Binding-site contacts:
Ligand atom C7 contacts residue VAL41 of chain 1.C at 4.0 Å (hydrophobic).
Ligand atom C5 contacts residue ASN17 of chain 1.C at 3.6 Å.
Ligand atom C7 contacts residue ASP13 of chain 1.C at 4.0 Å.
Ligand atom C4 contacts residue ASN17 of chain 1.C at 4.3 Å.
Ligand atom C3 contacts residue PHE45 of chain 1.C at 3.8 Å (hydrophobic).
Ligand atom O7 contacts residue ASP13 of chain 1.C at 3.0 Å (salt-bridge).
Ligand atom O7 contacts residue ASN17 of chain 1.C at 3.5 Å (h-bond).
Ligand atom C7 contacts residue ASN17 of chain 1.C at 3.4 Å.
Ligand atom O7 contacts residue VAL41 of chain 1.C at 4.5 Å.
Ligand atom C8 contacts residue VAL41 of chain 1.C at 3.7 Å (hydrophobic).
Ligand atom O4 contacts residue PHE45 of chain 1.C at 4.3 Å.
Ligand atom C1 contacts residue ASN17 of chain 1.C at 1.4 Å.
Ligand atom C2 contacts residue ASN17 of chain 1.C at 2.5 Å.
Ligand atom N2 contacts residue ASN17 of chain 1.C at 2.9 Å (h-bond).
Ligand atom O6 contacts residue ASN17 of chain 1.C at 4.4 Å.
Ligand atom C8 contacts residue ASP13 of chain 1.C at 4.5 Å.
Ligand atom O3 contacts residue PHE45 of chain 1.C at 4.3 Å.
Ligand atom O5 contacts residue ASN17 of chain 1.C at 2.4 Å (h-bond).
Ligand atom C3 contacts residue ASN17 of chain 1.C at 3.8 Å.

Sequence of chain 1.C:
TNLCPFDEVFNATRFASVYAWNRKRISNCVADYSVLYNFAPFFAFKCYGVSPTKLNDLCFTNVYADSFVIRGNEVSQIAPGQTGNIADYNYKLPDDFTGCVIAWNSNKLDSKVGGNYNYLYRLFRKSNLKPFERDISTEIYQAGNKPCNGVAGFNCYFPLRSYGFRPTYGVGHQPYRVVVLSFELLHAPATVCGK

A small-molecule ligand and the protein it binds are described below.
Small molecule (SMILES): CC(=O)N[C@@H]1[C@@H](O)[C@H](O)[C@@H](CO)O[C@H]1O